Sequence of chain 1.A:
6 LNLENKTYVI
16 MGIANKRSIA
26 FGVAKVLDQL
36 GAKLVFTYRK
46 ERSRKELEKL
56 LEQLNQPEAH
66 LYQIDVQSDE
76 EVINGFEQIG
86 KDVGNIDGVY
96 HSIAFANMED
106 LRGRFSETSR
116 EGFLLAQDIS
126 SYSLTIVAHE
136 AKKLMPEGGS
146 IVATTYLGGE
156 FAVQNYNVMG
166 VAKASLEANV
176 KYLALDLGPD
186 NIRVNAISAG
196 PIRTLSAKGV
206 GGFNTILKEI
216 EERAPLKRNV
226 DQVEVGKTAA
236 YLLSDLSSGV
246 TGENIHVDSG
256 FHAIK

This protein binds this small molecule.
Small molecule (SMILES): Oc1cc(Cl)ccc1Oc1ccc(Cl)cc1Cl

Binding-site contacts:
Ligand atom C1 contacts residue MET164 of chain 1.A at 3.8 Å (hydrophobic).
Ligand atom CL15 contacts residue NAP1 of chain 1.E at 4.0 Å.
Ligand atom C10 contacts residue TYR151 of chain 1.A at 3.9 Å (hydrophobic).
Ligand atom CL14 contacts residue ALA101 of chain 1.A at 3.2 Å.
Ligand atom CL15 contacts residue ILE211 of chain 1.A at 3.9 Å.
Ligand atom C6 contacts residue SER201 of chain 1.A at 3.6 Å.
Ligand atom C3 contacts residue ALA99 of chain 1.A at 3.6 Å (hydrophobic).
Ligand atom CL16 contacts residue LYS168 of chain 1.A at 3.7 Å.
Ligand atom C4 contacts residue SER201 of chain 1.A at 3.3 Å.
Ligand atom CL16 contacts residue TYR161 of chain 1.A at 2.5 Å.
Ligand atom C13 contacts residue ALA202 of chain 1.A at 3.6 Å (hydrophobic).
Ligand atom C10 contacts residue TYR161 of chain 1.A at 3.5 Å (hydrophobic).
Ligand atom C3 contacts residue MET164 of chain 1.A at 3.6 Å (hydrophobic).
Ligand atom C1 contacts residue SER201 of chain 1.A at 3.8 Å.
Ligand atom CL14 contacts residue LEU106 of chain 1.A at 3.7 Å.
Ligand atom O17 contacts residue VAL205 of chain 1.A at 2.4 Å.
Ligand atom C12 contacts residue VAL205 of chain 1.A at 4.0 Å (hydrophobic).
Ligand atom C9 contacts residue NAP1 of chain 1.E at 3.3 Å.
Ligand atom C13 contacts residue NAP1 of chain 1.E at 2.8 Å.
Ligand atom C1 contacts residue LEU106 of chain 1.A at 4.0 Å (hydrophobic).
Ligand atom C6 contacts residue VAL205 of chain 1.A at 3.6 Å (hydrophobic).
Ligand atom C12 contacts residue PHE208 of chain 1.A at 3.6 Å (hydrophobic).
Ligand atom C8 contacts residue NAP1 of chain 1.E at 3.0 Å.
Ligand atom CL15 contacts residue PHE208 of chain 1.A at 3.7 Å.
Ligand atom CL15 contacts residue TYR151 of chain 1.A at 3.4 Å.
Ligand atom C5 contacts residue SER201 of chain 1.A at 3.5 Å.
Ligand atom O17 contacts residue SER201 of chain 1.A at 3.8 Å.
Ligand atom C9 contacts residue TYR161 of chain 1.A at 3.7 Å (hydrophobic).
Ligand atom CL14 contacts residue PHE100 of chain 1.A at 3.9 Å.
Ligand atom CL15 contacts residue PRO196 of chain 1.A at 3.9 Å.
Ligand atom C12 contacts residue NAP1 of chain 1.E at 2.9 Å.
Ligand atom CL14 contacts residue MET164 of chain 1.A at 3.5 Å.
Ligand atom C12 contacts residue ALA202 of chain 1.A at 3.9 Å (hydrophobic).
Ligand atom C11 contacts residue NAP1 of chain 1.E at 3.2 Å.
Ligand atom O7 contacts residue NAP1 of chain 1.E at 3.5 Å.
Ligand atom C2 contacts residue MET164 of chain 1.A at 3.3 Å (hydrophobic).
Ligand atom O7 contacts residue SER201 of chain 1.A at 3.9 Å.
Ligand atom C10 contacts residue NAP1 of chain 1.E at 3.3 Å.
Ligand atom CL16 contacts residue NAP1 of chain 1.E at 2.7 Å.
Ligand atom C3 contacts residue SER201 of chain 1.A at 3.7 Å.